The small molecule below binds the protein below.
Small molecule (SMILES): C[C@H](N)C(=O)NS(=O)(=O)OC[C@H]1O[C@@H](n2cnc3c(N)ncnc32)[C@H](O)[C@@H]1O

Binding-site contacts:
Ligand atom O5' contacts residue HIS114 of chain 1.B at 2.9 Å (h-bond).
Ligand atom C2 contacts residue HIS44 of chain 1.B at 3.6 Å.
Ligand atom N3S contacts residue GLY107 of chain 1.B at 3.1 Å (h-bond).
Ligand atom O2S contacts residue SER109 of chain 1.B at 2.9 Å (h-bond).
Ligand atom C2 contacts residue PHE43 of chain 1.B at 3.7 Å (hydrophobic).
Ligand atom O1S contacts residue ASN101 of chain 1.B at 2.9 Å (h-bond).
Ligand atom O4' contacts residue PHE21 of chain 1.B at 3.5 Å.
Ligand atom C4 contacts residue ILE46 of chain 1.B at 3.7 Å (hydrophobic).
Ligand atom C8 contacts residue ILE20 of chain 1.B at 3.7 Å (hydrophobic).
Ligand atom O2S contacts residue GLN108 of chain 1.B at 3.8 Å.
Ligand atom N7 contacts residue ILE20 of chain 1.B at 3.1 Å.
Ligand atom S contacts residue SER109 of chain 1.B at 3.5 Å (h-bond).
Ligand atom C2' contacts residue ASP45 of chain 1.B at 3.5 Å.
Ligand atom C3' contacts residue ASP45 of chain 1.B at 3.4 Å.
Ligand atom O2S contacts residue HIS114 of chain 1.B at 3.0 Å.
Ligand atom O3' contacts residue HIS116 of chain 1.B at 3.4 Å.
Ligand atom O contacts residue GLY107 of chain 1.B at 3.7 Å.
Ligand atom O contacts residue TRP125 of chain 1.A at 3.4 Å.
Ligand atom O contacts residue ASN101 of chain 1.B at 3.2 Å (h-bond).
Ligand atom C5' contacts residue HIS114 of chain 1.B at 3.3 Å.
Ligand atom N3 contacts residue ILE46 of chain 1.B at 3.4 Å (h-bond).
Ligand atom C contacts residue GLY107 of chain 1.B at 3.0 Å.
Ligand atom O3' contacts residue ASP45 of chain 1.B at 2.5 Å (salt-bridge).
Ligand atom N3S contacts residue SER109 of chain 1.B at 2.8 Å (h-bond).
Ligand atom C contacts residue SER109 of chain 1.B at 3.7 Å.
Ligand atom O1S contacts residue HIS114 of chain 1.B at 3.0 Å (h-bond).
Ligand atom O2' contacts residue ASP45 of chain 1.B at 2.6 Å (salt-bridge).
Ligand atom CA contacts residue GLY107 of chain 1.B at 3.1 Å.
Ligand atom N contacts residue GLY107 of chain 1.B at 3.2 Å (h-bond).
Ligand atom C4' contacts residue ASP45 of chain 1.B at 3.5 Å.
Ligand atom O5' contacts residue HIS116 of chain 1.B at 3.2 Å (h-bond).
Ligand atom C1' contacts residue ASP45 of chain 1.B at 3.4 Å.
Ligand atom N contacts residue TRP125 of chain 1.A at 3.5 Å.
Ligand atom O2S contacts residue VAL110 of chain 1.B at 3.0 Å (h-bond).
Ligand atom O1S contacts residue HIS116 of chain 1.B at 3.2 Å (h-bond).
Ligand atom S contacts residue HIS114 of chain 1.B at 3.2 Å (h-bond).
Ligand atom CB contacts residue SER109 of chain 1.B at 3.8 Å.
Ligand atom O2' contacts residue SER47 of chain 1.B at 3.5 Å.
Ligand atom O4' contacts residue LEU55 of chain 1.B at 3.5 Å.
Ligand atom C2 contacts residue ILE46 of chain 1.B at 3.5 Å (hydrophobic).

Sequence of chain 1.A:
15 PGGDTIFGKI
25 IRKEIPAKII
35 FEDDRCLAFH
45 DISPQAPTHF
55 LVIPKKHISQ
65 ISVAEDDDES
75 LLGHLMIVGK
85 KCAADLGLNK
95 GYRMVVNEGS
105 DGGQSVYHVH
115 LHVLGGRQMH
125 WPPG

Sequence of chain 1.B:
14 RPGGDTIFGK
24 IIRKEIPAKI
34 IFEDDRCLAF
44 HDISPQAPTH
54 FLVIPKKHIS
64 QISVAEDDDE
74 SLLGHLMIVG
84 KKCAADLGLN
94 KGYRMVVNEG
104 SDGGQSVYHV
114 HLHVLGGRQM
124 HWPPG